A small-molecule ligand and the protein it binds are described below.
Small molecule (SMILES): CC(=O)N[C@@H]1[C@@H](O)[C@H](O)[C@@H](CO)O[C@H]1O

Sequence of chain 3.B:
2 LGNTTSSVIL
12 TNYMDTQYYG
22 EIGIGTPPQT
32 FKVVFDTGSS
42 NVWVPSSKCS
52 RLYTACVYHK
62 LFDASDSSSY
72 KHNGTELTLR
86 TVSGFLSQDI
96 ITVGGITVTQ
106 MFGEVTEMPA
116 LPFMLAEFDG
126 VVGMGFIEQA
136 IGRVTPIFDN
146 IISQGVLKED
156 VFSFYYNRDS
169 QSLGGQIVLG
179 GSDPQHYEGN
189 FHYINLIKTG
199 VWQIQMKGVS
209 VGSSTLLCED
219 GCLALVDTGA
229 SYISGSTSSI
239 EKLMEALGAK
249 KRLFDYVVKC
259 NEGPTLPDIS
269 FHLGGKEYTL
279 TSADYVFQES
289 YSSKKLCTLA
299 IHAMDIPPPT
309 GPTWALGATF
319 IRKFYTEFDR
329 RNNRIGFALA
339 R

Binding-site contacts:
Ligand atom C1 contacts residue THR76 of chain 3.B at 4.2 Å.
Ligand atom C1 contacts residue ASN74 of chain 3.B at 1.4 Å.
Ligand atom O5 contacts residue MET106 of chain 3.B at 4.2 Å.
Ligand atom C7 contacts residue ASN74 of chain 3.B at 3.4 Å.
Ligand atom C8 contacts residue ASN74 of chain 3.B at 3.8 Å.
Ligand atom C5 contacts residue ASN74 of chain 3.B at 3.7 Å.
Ligand atom O7 contacts residue ASN74 of chain 3.B at 3.4 Å (h-bond).
Ligand atom C4 contacts residue ASN74 of chain 3.B at 4.4 Å.
Ligand atom O5 contacts residue ASN74 of chain 3.B at 2.4 Å (h-bond).
Ligand atom C2 contacts residue ASN74 of chain 3.B at 2.6 Å.
Ligand atom N2 contacts residue ASN74 of chain 3.B at 3.0 Å (h-bond).
Ligand atom O7 contacts residue HIS73 of chain 3.B at 4.3 Å.
Ligand atom C3 contacts residue ASN74 of chain 3.B at 3.9 Å.
Ligand atom C6 contacts residue MET106 of chain 3.B at 3.8 Å (hydrophobic).
Ligand atom O5 contacts residue LEU91 of chain 3.B at 4.5 Å.